Binding-site contacts:
Ligand atom C7 contacts residue ASN440 of chain 1.C at 3.7 Å.
Ligand atom O6 contacts residue ASP441 of chain 1.C at 3.5 Å (salt-bridge).
Ligand atom C8 contacts residue ASN440 of chain 1.C at 4.0 Å.
Ligand atom C8 contacts residue PRO413 of chain 1.C at 3.9 Å (hydrophobic).
Ligand atom O5 contacts residue ASN440 of chain 1.C at 2.4 Å (h-bond).
Ligand atom N2 contacts residue HIS449 of chain 1.C at 3.3 Å.
Ligand atom N2 contacts residue ASN440 of chain 1.C at 3.0 Å (h-bond).
Ligand atom O7 contacts residue VAL451 of chain 1.C at 3.7 Å.
Ligand atom O7 contacts residue HIS449 of chain 1.C at 3.6 Å.
Ligand atom C3 contacts residue ASN440 of chain 1.C at 3.8 Å.
Ligand atom C2 contacts residue HIS449 of chain 1.C at 4.1 Å.
Ligand atom C2 contacts residue ASN440 of chain 1.C at 2.5 Å.
Ligand atom C4 contacts residue ASN440 of chain 1.C at 4.2 Å.
Ligand atom O5 contacts residue ASP441 of chain 1.C at 4.2 Å.
Ligand atom C7 contacts residue VAL451 of chain 1.C at 4.5 Å (hydrophobic).
Ligand atom C7 contacts residue HIS449 of chain 1.C at 3.8 Å.
Ligand atom C5 contacts residue ASN440 of chain 1.C at 3.7 Å.
Ligand atom C1 contacts residue ASN440 of chain 1.C at 1.4 Å.

Sequence of chain 1.C:
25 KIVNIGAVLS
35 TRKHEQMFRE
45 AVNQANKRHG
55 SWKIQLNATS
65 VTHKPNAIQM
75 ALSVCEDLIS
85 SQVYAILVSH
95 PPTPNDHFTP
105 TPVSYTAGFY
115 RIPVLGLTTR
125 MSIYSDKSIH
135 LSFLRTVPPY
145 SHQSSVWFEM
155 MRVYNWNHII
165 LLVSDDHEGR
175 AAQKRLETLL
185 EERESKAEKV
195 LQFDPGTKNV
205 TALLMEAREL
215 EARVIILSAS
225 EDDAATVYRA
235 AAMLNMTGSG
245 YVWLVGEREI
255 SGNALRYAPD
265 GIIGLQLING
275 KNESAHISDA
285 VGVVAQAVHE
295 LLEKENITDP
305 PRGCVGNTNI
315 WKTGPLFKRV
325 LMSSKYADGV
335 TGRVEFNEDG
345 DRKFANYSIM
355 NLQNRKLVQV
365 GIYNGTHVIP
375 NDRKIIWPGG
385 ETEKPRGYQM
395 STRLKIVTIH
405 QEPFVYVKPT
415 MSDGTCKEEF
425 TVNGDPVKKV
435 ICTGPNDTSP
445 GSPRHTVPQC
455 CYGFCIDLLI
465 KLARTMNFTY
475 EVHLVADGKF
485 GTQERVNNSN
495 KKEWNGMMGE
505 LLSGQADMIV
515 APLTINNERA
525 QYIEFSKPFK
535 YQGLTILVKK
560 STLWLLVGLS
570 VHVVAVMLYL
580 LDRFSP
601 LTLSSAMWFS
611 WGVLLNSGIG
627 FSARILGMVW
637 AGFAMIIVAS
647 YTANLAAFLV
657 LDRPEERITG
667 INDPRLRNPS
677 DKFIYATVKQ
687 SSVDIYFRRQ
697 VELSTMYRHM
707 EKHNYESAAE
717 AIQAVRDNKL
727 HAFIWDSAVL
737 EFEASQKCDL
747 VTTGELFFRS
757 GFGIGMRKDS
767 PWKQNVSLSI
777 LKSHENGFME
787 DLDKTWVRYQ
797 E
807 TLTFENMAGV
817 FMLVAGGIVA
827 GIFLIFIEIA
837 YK

This small molecule binds to this protein.
Small molecule (SMILES): CC(=O)N[C@@H]1[C@@H](O)[C@H](O)[C@@H](CO)O[C@H]1O